Binding-site contacts:
Ligand atom NAM contacts residue LYS6 of chain 1.B at 4.2 Å.
Ligand atom NAK contacts residue TYR72 of chain 1.B at 3.0 Å (h-bond).
Ligand atom CAL contacts residue LYS6 of chain 1.B at 3.8 Å.
Ligand atom CAQ contacts residue GLY76 of chain 1.B at 3.9 Å.
Ligand atom CAN contacts residue ASP55 of chain 1.B at 3.8 Å.
Ligand atom CAO contacts residue ILE56 of chain 1.B at 4.1 Å (hydrophobic).
Ligand atom CAO contacts residue LEU7 of chain 1.B at 3.5 Å (hydrophobic).
Ligand atom CAJ contacts residue LYS6 of chain 1.B at 4.0 Å.
Ligand atom CAP contacts residue ASP55 of chain 1.B at 4.1 Å.
Ligand atom CAI contacts residue LYS6 of chain 1.B at 4.3 Å.
Ligand atom CAL contacts residue CYS40 of chain 1.B at 3.4 Å (hydrophobic).
Ligand atom NAM contacts residue ASP55 of chain 1.B at 2.9 Å (salt-bridge).
Ligand atom NAM contacts residue CYS40 of chain 1.B at 3.4 Å (h-bond).
Ligand atom CAL contacts residue TYR72 of chain 1.B at 3.5 Å (hydrophobic).
Ligand atom CAJ contacts residue THR75 of chain 1.B at 4.1 Å.
Ligand atom CAN contacts residue LYS6 of chain 1.B at 4.2 Å.
Ligand atom CAR contacts residue THR75 of chain 1.B at 3.0 Å.
Ligand atom CAL contacts residue ASP55 of chain 1.B at 3.8 Å.
Ligand atom SAH contacts residue CYS40 of chain 1.B at 2.1 Å (h-bond).
Ligand atom CAI contacts residue ASP55 of chain 1.B at 4.1 Å.
Ligand atom CAP contacts residue LEU57 of chain 1.B at 3.7 Å (hydrophobic).
Ligand atom CAQ contacts residue THR75 of chain 1.B at 3.5 Å.
Ligand atom CAJ contacts residue TYR72 of chain 1.B at 3.8 Å (hydrophobic).
Ligand atom CAI contacts residue TYR72 of chain 1.B at 3.7 Å (hydrophobic).
Ligand atom CAP contacts residue LEU7 of chain 1.B at 3.4 Å (hydrophobic).
Ligand atom SAH contacts residue TYR72 of chain 1.B at 3.6 Å.
Ligand atom CAQ contacts residue VAL8 of chain 1.B at 3.4 Å (hydrophobic).
Ligand atom CAR contacts residue LEU57 of chain 1.B at 4.2 Å (hydrophobic).
Ligand atom CAP contacts residue LYS6 of chain 1.B at 3.9 Å.
Ligand atom CAO contacts residue ASP55 of chain 1.B at 3.4 Å.
Ligand atom CAN contacts residue LEU57 of chain 1.B at 3.8 Å (hydrophobic).
Ligand atom CAI contacts residue CYS40 of chain 1.B at 3.4 Å (hydrophobic).
Ligand atom CAO contacts residue LEU57 of chain 1.B at 3.5 Å (hydrophobic).
Ligand atom CAR contacts residue LYS6 of chain 1.B at 4.2 Å.
Ligand atom CAQ contacts residue LEU57 of chain 1.B at 4.1 Å (hydrophobic).
Ligand atom CAR contacts residue TYR72 of chain 1.B at 4.1 Å (hydrophobic).
Ligand atom NAK contacts residue LYS6 of chain 1.B at 3.7 Å.
Ligand atom CAP contacts residue VAL8 of chain 1.B at 3.3 Å (hydrophobic).
Ligand atom CAO contacts residue LYS6 of chain 1.B at 4.2 Å.
Ligand atom NAK contacts residue CYS40 of chain 1.B at 4.2 Å.

Sequence of chain 1.B:
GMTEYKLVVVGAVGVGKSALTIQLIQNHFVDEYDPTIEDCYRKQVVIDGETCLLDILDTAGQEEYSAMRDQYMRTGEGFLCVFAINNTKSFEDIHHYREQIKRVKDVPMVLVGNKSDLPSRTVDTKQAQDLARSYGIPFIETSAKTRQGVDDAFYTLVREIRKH

This small molecule binds to this protein.
Small molecule (SMILES): SCc1nc2ccccc2[nH]1